Binding-site contacts:
Ligand atom C7 contacts residue ASN154 of chain 1.B at 3.4 Å.
Ligand atom O5 contacts residue GLU150 of chain 1.B at 3.6 Å.
Ligand atom C1 contacts residue ASN154 of chain 1.B at 1.4 Å.
Ligand atom C6 contacts residue GLU147 of chain 1.B at 4.4 Å.
Ligand atom C1 contacts residue GLU150 of chain 1.B at 4.2 Å.
Ligand atom N2 contacts residue THR156 of chain 1.B at 4.0 Å.
Ligand atom C3 contacts residue ASN154 of chain 1.B at 3.5 Å.
Ligand atom C7 contacts residue THR156 of chain 1.B at 4.4 Å.
Ligand atom O6 contacts residue SER151 of chain 1.B at 4.5 Å.
Ligand atom O7 contacts residue ASN154 of chain 1.B at 3.2 Å (h-bond).
Ligand atom N2 contacts residue ASN154 of chain 1.B at 2.8 Å (h-bond).
Ligand atom C8 contacts residue ASN154 of chain 1.B at 4.3 Å.
Ligand atom C2 contacts residue ASN154 of chain 1.B at 2.5 Å.
Ligand atom C8 contacts residue THR156 of chain 1.B at 4.0 Å.
Ligand atom O6 contacts residue GLU150 of chain 1.B at 3.7 Å.
Ligand atom C5 contacts residue ASN154 of chain 1.B at 3.4 Å.
Ligand atom O5 contacts residue ASN154 of chain 1.B at 2.4 Å (h-bond).
Ligand atom O6 contacts residue GLU147 of chain 1.B at 3.2 Å (salt-bridge).
Ligand atom C4 contacts residue ASN154 of chain 1.B at 4.1 Å.

Sequence of chain 1.B:
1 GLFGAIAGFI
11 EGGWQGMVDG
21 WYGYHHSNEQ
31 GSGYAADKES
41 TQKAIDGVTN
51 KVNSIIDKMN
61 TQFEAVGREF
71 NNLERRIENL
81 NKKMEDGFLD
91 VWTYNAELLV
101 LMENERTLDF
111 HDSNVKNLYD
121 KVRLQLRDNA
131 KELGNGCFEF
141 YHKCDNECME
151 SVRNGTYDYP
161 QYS

A protein and the small-molecule ligand that binds it are described below.
Small molecule (SMILES): CC(=O)N[C@@H]1[C@@H](O)[C@H](O)[C@@H](CO)O[C@H]1O